This small molecule binds to this protein.
Small molecule (SMILES): NCCC[C@H](N)C(=O)O

Sequence of chain 1.C:
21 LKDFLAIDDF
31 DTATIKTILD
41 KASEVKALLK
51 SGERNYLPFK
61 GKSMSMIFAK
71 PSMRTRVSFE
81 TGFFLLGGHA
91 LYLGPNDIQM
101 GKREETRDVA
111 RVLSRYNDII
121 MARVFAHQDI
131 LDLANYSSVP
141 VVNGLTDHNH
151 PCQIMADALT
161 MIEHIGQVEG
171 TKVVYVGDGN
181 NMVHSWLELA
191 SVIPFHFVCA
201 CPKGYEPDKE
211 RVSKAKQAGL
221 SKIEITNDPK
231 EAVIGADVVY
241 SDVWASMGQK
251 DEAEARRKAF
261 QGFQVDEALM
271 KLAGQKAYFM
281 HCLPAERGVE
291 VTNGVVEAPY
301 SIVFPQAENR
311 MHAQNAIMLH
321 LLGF

Sequence of chain 1.A:
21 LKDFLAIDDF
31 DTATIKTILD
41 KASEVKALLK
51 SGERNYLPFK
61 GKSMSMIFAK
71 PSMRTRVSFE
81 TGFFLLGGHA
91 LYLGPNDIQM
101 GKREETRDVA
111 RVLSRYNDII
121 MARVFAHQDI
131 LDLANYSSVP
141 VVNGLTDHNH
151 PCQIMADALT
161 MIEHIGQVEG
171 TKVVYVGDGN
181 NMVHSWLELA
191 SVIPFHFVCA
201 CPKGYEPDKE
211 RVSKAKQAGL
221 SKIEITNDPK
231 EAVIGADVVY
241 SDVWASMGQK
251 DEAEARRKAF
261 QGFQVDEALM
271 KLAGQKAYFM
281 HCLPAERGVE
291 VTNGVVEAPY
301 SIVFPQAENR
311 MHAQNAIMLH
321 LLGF

Binding-site contacts:
Ligand atom CD contacts residue LEU145 of chain 1.A at 4.1 Å (hydrophobic).
Ligand atom CD contacts residue NA1 of chain 1.N at 3.7 Å.
Ligand atom CB contacts residue MET182 of chain 1.A at 4.3 Å (hydrophobic).
Ligand atom CA contacts residue SER246 of chain 1.A at 3.6 Å.
Ligand atom NE contacts residue PRO284 of chain 1.A at 3.7 Å.
Ligand atom CD contacts residue LEU283 of chain 1.A at 3.3 Å (hydrophobic).
Ligand atom OXT contacts residue ASN181 of chain 1.A at 3.0 Å (h-bond).
Ligand atom CG contacts residue LEU145 of chain 1.A at 3.4 Å (hydrophobic).
Ligand atom C contacts residue LEU145 of chain 1.A at 4.4 Å (hydrophobic).
Ligand atom CA contacts residue VAL243 of chain 1.A at 4.4 Å (hydrophobic).
Ligand atom CD contacts residue HIS150 of chain 1.A at 4.1 Å.
Ligand atom O contacts residue MET247 of chain 1.A at 2.9 Å (h-bond).
Ligand atom N contacts residue SER246 of chain 1.A at 2.8 Å (h-bond).
Ligand atom N contacts residue ASN181 of chain 1.A at 2.8 Å (h-bond).
Ligand atom NE contacts residue ARG103 of chain 1.C at 4.3 Å.
Ligand atom CD contacts residue SO41 of chain 1.H at 4.2 Å.
Ligand atom CG contacts residue LEU283 of chain 1.A at 4.5 Å (hydrophobic).
Ligand atom CB contacts residue CYS282 of chain 1.A at 4.2 Å (hydrophobic).
Ligand atom NE contacts residue SO41 of chain 1.H at 2.9 Å (h-bond).
Ligand atom NE contacts residue NA1 of chain 1.N at 3.1 Å (h-bond).
Ligand atom N contacts residue MET182 of chain 1.A at 4.4 Å.
Ligand atom NE contacts residue LEU283 of chain 1.A at 2.8 Å (h-bond).
Ligand atom OXT contacts residue MET247 of chain 1.A at 4.0 Å.
Ligand atom CB contacts residue ASN181 of chain 1.A at 3.9 Å.
Ligand atom CB contacts residue LEU145 of chain 1.A at 3.8 Å (hydrophobic).
Ligand atom C contacts residue MET247 of chain 1.A at 3.8 Å (hydrophobic).
Ligand atom N contacts residue ASP242 of chain 1.A at 2.7 Å (salt-bridge).
Ligand atom OXT contacts residue LEU145 of chain 1.A at 3.9 Å.
Ligand atom O contacts residue SER246 of chain 1.A at 3.5 Å.
Ligand atom O contacts residue VAL243 of chain 1.A at 4.3 Å.
Ligand atom C contacts residue ASN181 of chain 1.A at 4.0 Å.
Ligand atom CA contacts residue ASN181 of chain 1.A at 3.8 Å.
Ligand atom CG contacts residue MET247 of chain 1.A at 4.0 Å (hydrophobic).
Ligand atom N contacts residue ASN180 of chain 1.A at 3.4 Å (h-bond).
Ligand atom CA contacts residue ASP242 of chain 1.A at 3.4 Å.
Ligand atom CB contacts residue ASP242 of chain 1.A at 3.7 Å.
Ligand atom OXT contacts residue SER246 of chain 1.A at 3.5 Å.
Ligand atom CD contacts residue CYS282 of chain 1.A at 3.8 Å (hydrophobic).
Ligand atom C contacts residue SER246 of chain 1.A at 3.4 Å.